Binding-site contacts:
Ligand atom C1 contacts residue GLN304 of chain 1.A at 3.6 Å.
Ligand atom O6 contacts residue GLU441 of chain 1.A at 3.6 Å (salt-bridge).
Ligand atom O6 contacts residue ALA439 of chain 1.A at 3.5 Å.
Ligand atom C1 contacts residue GLY302 of chain 1.A at 3.8 Å.
Ligand atom C6 contacts residue ARG580 of chain 1.A at 3.6 Å.
Ligand atom O1 contacts residue GLY303 of chain 1.A at 3.4 Å (h-bond).
Ligand atom C3 contacts residue GLN304 of chain 1.A at 3.2 Å.
Ligand atom C1 contacts residue THR301 of chain 1.A at 4.0 Å.
Ligand atom C5 contacts residue ARG382 of chain 1.A at 4.1 Å.
Ligand atom O2 contacts residue GLY302 of chain 1.A at 4.2 Å.
Ligand atom O3 contacts residue TYR415 of chain 1.A at 4.0 Å.
Ligand atom O4 contacts residue HIS287 of chain 1.A at 3.1 Å (h-bond).
Ligand atom O1 contacts residue UDP1 of chain 1.I at 4.2 Å.
Ligand atom C4 contacts residue HIS287 of chain 1.A at 4.0 Å.
Ligand atom O3 contacts residue HIS438 of chain 1.A at 3.8 Å.
Ligand atom C2 contacts residue UDP1 of chain 1.I at 4.2 Å.
Ligand atom O1 contacts residue ASP300 of chain 1.A at 3.6 Å (salt-bridge).
Ligand atom O4 contacts residue ASP300 of chain 1.A at 3.9 Å.
Ligand atom O1 contacts residue GLY302 of chain 1.A at 2.5 Å (h-bond).
Ligand atom C1 contacts residue ASP300 of chain 1.A at 3.1 Å.
Ligand atom C4 contacts residue ARG382 of chain 1.A at 3.8 Å.
Ligand atom C1 contacts residue HIS287 of chain 1.A at 4.0 Å.
Ligand atom O2 contacts residue GLN304 of chain 1.A at 2.9 Å (h-bond).
Ligand atom O2 contacts residue GLY303 of chain 1.A at 3.7 Å.
Ligand atom O1 contacts residue THR301 of chain 1.A at 3.2 Å.
Ligand atom C5 contacts residue ARG580 of chain 1.A at 3.5 Å.
Ligand atom O6 contacts residue LYS444 of chain 1.A at 2.9 Å (salt-bridge).
Ligand atom C6 contacts residue UDP1 of chain 1.I at 3.6 Å.
Ligand atom C2 contacts residue GLN304 of chain 1.A at 3.7 Å.
Ligand atom O2 contacts residue UDP1 of chain 1.I at 3.0 Å (h-bond).
Ligand atom O3 contacts residue GLN304 of chain 1.A at 3.1 Å (h-bond).
Ligand atom C3 contacts residue HIS287 of chain 1.A at 3.8 Å.
Ligand atom O5 contacts residue ARG580 of chain 1.A at 3.2 Å (salt-bridge).
Ligand atom O1 contacts residue VAL305 of chain 1.A at 4.2 Å.
Ligand atom O4 contacts residue ARG382 of chain 1.A at 3.1 Å.
Ligand atom C6 contacts residue LYS444 of chain 1.A at 3.4 Å.
Ligand atom O6 contacts residue ARG382 of chain 1.A at 3.7 Å.
Ligand atom O6 contacts residue TYR415 of chain 1.A at 4.1 Å.
Ligand atom O5 contacts residue UDP1 of chain 1.I at 3.8 Å.
Ligand atom O1 contacts residue GLN304 of chain 1.A at 3.4 Å (h-bond).

Sequence of chain 1.A:
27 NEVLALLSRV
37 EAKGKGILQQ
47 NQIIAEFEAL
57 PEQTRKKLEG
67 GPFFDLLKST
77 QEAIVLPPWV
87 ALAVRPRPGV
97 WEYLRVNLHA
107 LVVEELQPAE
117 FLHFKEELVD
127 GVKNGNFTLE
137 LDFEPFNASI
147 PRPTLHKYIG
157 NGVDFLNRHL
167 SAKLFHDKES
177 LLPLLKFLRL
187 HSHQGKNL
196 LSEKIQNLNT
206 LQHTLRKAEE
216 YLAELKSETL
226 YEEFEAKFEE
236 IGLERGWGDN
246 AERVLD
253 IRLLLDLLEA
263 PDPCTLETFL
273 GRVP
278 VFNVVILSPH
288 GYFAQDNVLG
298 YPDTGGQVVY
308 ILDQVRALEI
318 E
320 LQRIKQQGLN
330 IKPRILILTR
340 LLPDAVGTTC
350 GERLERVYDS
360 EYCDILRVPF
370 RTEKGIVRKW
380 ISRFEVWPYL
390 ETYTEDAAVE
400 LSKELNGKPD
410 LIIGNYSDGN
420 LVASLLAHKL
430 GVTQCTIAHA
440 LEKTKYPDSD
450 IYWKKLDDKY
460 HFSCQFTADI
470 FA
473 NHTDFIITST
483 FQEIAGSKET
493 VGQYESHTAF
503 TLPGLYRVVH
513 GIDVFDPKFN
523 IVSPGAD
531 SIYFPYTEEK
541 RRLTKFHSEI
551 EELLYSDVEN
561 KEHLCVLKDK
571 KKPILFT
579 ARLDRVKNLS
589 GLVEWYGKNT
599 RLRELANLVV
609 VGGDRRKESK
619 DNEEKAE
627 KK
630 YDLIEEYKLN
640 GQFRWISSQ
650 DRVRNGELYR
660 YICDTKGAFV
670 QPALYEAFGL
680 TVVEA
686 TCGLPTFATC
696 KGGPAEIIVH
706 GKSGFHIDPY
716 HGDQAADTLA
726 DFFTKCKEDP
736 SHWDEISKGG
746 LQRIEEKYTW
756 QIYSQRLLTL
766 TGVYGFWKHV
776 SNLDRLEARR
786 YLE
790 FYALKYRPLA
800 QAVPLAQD

This protein binds this small molecule.
Small molecule (SMILES): OC[C@H]1O[C@](O)(CO)[C@@H](O)[C@@H]1O